Sequence of chain 1.B:
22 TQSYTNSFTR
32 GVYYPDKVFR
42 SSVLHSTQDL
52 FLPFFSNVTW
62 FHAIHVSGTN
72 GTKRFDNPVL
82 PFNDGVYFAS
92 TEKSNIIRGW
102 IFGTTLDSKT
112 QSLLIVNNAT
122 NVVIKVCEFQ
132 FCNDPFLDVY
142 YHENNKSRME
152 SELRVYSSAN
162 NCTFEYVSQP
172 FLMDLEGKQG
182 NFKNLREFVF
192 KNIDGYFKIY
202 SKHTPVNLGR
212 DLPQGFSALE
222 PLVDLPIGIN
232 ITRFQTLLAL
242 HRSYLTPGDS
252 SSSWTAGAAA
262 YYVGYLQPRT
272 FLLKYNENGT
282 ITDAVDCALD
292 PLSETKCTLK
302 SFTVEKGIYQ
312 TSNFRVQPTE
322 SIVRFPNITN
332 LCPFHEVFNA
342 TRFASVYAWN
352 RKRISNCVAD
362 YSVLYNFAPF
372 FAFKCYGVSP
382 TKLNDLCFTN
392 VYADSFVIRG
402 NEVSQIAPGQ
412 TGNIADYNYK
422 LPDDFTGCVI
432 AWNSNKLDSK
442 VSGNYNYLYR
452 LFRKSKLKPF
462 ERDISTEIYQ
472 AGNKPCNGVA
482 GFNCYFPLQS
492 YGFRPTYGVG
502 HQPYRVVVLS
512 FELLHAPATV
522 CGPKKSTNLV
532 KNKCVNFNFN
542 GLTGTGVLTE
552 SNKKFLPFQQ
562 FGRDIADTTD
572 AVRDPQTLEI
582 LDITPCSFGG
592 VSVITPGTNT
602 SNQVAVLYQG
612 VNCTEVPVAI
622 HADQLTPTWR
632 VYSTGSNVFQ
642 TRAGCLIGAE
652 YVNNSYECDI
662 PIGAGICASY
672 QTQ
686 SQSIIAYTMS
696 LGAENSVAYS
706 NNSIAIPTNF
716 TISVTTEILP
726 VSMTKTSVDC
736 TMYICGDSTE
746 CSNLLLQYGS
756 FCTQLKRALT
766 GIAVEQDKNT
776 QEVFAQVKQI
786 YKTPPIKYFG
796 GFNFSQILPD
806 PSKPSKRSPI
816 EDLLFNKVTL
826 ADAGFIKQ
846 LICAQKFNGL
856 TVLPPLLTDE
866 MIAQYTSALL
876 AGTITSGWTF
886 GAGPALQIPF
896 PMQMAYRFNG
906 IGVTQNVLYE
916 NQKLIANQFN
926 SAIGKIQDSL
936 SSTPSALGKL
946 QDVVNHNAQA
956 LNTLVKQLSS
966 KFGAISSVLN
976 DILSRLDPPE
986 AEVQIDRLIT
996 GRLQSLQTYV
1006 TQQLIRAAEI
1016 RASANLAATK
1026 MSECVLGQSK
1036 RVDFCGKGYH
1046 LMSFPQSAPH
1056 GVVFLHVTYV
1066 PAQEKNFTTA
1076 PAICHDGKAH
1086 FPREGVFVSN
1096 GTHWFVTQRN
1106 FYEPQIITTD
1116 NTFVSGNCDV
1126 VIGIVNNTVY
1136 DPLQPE

This protein binds this small molecule.
Small molecule (SMILES): CC(=O)N[C@@H]1[C@@H](O)[C@H](O)[C@@H](CO)O[C@H]1O

Binding-site contacts:
Ligand atom C3 contacts residue ASN146 of chain 1.B at 3.8 Å.
Ligand atom C2 contacts residue ASN146 of chain 1.B at 2.5 Å.
Ligand atom O7 contacts residue ASN146 of chain 1.B at 3.7 Å.
Ligand atom N2 contacts residue ASN146 of chain 1.B at 2.9 Å (h-bond).
Ligand atom C5 contacts residue ASN146 of chain 1.B at 3.7 Å.
Ligand atom C4 contacts residue ASN146 of chain 1.B at 4.2 Å.
Ligand atom C7 contacts residue ASN146 of chain 1.B at 3.5 Å.
Ligand atom O5 contacts residue ASN146 of chain 1.B at 2.4 Å (h-bond).
Ligand atom C1 contacts residue ASN146 of chain 1.B at 1.4 Å.